Binding-site contacts:
Ligand atom O5 contacts residue TYR58 of chain 1.C at 3.8 Å.
Ligand atom C8 contacts residue TYR403 of chain 1.C at 3.8 Å (hydrophobic).
Ligand atom C1 contacts residue ASP355 of chain 1.C at 3.9 Å.
Ligand atom C5 contacts residue ASP355 of chain 1.C at 3.9 Å.
Ligand atom O5 contacts residue ASN405 of chain 1.C at 2.3 Å (h-bond).
Ligand atom C5 contacts residue TYR58 of chain 1.C at 3.4 Å (hydrophobic).
Ligand atom C2 contacts residue ASN405 of chain 1.C at 2.4 Å.
Ligand atom O4 contacts residue TYR58 of chain 1.C at 4.1 Å.
Ligand atom C3 contacts residue GLN56 of chain 1.C at 4.2 Å.
Ligand atom C1 contacts residue ARG375 of chain 1.C at 3.5 Å.
Ligand atom O5 contacts residue ARG375 of chain 1.C at 2.8 Å (salt-bridge).
Ligand atom C6 contacts residue ASP355 of chain 1.C at 3.2 Å.
Ligand atom C7 contacts residue GLN56 of chain 1.C at 3.5 Å.
Ligand atom C4 contacts residue TYR58 of chain 1.C at 3.9 Å (hydrophobic).
Ligand atom O7 contacts residue ASN405 of chain 1.C at 3.2 Å (h-bond).
Ligand atom N2 contacts residue GLN56 of chain 1.C at 2.8 Å (h-bond).
Ligand atom C2 contacts residue GLN56 of chain 1.C at 3.6 Å.
Ligand atom O7 contacts residue SER407 of chain 1.C at 3.8 Å.
Ligand atom C8 contacts residue SER407 of chain 1.C at 3.5 Å.
Ligand atom C8 contacts residue GLN56 of chain 1.C at 3.6 Å.
Ligand atom C3 contacts residue ASN405 of chain 1.C at 3.8 Å.
Ligand atom C6 contacts residue TYR403 of chain 1.C at 3.7 Å (hydrophobic).
Ligand atom C2 contacts residue ARG375 of chain 1.C at 4.2 Å.
Ligand atom C1 contacts residue ASN405 of chain 1.C at 1.4 Å.
Ligand atom C5 contacts residue ARG375 of chain 1.C at 3.8 Å.
Ligand atom C8 contacts residue GLU78 of chain 1.C at 3.3 Å.
Ligand atom O6 contacts residue TYR403 of chain 1.C at 2.6 Å (h-bond).
Ligand atom C1 contacts residue TYR58 of chain 1.C at 3.4 Å (hydrophobic).
Ligand atom O6 contacts residue ASP355 of chain 1.C at 2.7 Å (salt-bridge).
Ligand atom C7 contacts residue ASN405 of chain 1.C at 3.4 Å.
Ligand atom C7 contacts residue SER407 of chain 1.C at 3.8 Å.
Ligand atom C5 contacts residue ASN405 of chain 1.C at 3.6 Å.
Ligand atom C1 contacts residue GLN56 of chain 1.C at 3.6 Å.
Ligand atom O7 contacts residue TYR58 of chain 1.C at 3.6 Å.
Ligand atom C3 contacts residue ASP355 of chain 1.C at 4.1 Å.
Ligand atom C2 contacts residue TYR58 of chain 1.C at 3.9 Å (hydrophobic).
Ligand atom C6 contacts residue ARG375 of chain 1.C at 3.8 Å.
Ligand atom O6 contacts residue ARG375 of chain 1.C at 3.7 Å.
Ligand atom C3 contacts residue TYR58 of chain 1.C at 3.5 Å (hydrophobic).
Ligand atom N2 contacts residue ASN405 of chain 1.C at 3.0 Å (h-bond).

The small molecule below binds the protein below.
Small molecule (SMILES): CC(=O)N[C@H]1[C@H](O[C@H]2[C@H](O)[C@@H](NC(C)=O)CO[C@@H]2CO)O[C@H](CO)[C@@H](O[C@@H]2O[C@H](CO)[C@@H](O)[C@H](O)[C@@H]2O)[C@@H]1O

Sequence of chain 1.C:
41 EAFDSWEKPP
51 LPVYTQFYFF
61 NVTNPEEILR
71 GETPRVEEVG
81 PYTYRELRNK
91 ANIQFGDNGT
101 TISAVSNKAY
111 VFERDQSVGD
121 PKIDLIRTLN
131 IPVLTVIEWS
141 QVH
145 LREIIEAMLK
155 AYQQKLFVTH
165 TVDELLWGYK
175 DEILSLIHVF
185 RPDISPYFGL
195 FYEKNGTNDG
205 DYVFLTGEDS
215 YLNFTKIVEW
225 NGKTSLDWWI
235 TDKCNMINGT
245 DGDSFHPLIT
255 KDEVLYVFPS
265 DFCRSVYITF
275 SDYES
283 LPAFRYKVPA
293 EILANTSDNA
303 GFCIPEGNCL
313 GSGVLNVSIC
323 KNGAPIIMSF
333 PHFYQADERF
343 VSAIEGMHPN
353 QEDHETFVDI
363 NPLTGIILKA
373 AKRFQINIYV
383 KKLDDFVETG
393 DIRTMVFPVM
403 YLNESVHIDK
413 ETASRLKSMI